Binding-site contacts:
Ligand atom O2P contacts residue GLY127 of chain 1.B at 4.3 Å.
Ligand atom C1' contacts residue SER202 of chain 1.B at 3.6 Å.
Ligand atom C2 contacts residue TYR233 of chain 1.B at 4.3 Å (hydrophobic).
Ligand atom P contacts residue GLY128 of chain 1.B at 4.0 Å.
Ligand atom P contacts residue HIS338 of chain 1.B at 3.6 Å.
Ligand atom P contacts residue SER202 of chain 1.B at 2.6 Å.
Ligand atom O3P contacts residue HIS338 of chain 1.B at 3.0 Å (h-bond).
Ligand atom C1 contacts residue ILE260 of chain 1.B at 4.5 Å (hydrophobic).
Ligand atom O1P contacts residue SER202 of chain 1.B at 2.9 Å.
Ligand atom O3P contacts residue TYR233 of chain 1.B at 3.9 Å.
Ligand atom C1' contacts residue HIS338 of chain 1.B at 3.5 Å.
Ligand atom C1' contacts residue GLY127 of chain 1.B at 4.0 Å.
Ligand atom P contacts residue GLY203 of chain 1.B at 3.6 Å.
Ligand atom C3 contacts residue PHE268 of chain 1.B at 3.9 Å (hydrophobic).
Ligand atom C5 contacts residue GLY127 of chain 1.B at 4.3 Å.
Ligand atom O2P contacts residue SER202 of chain 1.B at 3.4 Å.
Ligand atom O1P contacts residue GLY127 of chain 1.B at 2.8 Å (h-bond).
Ligand atom C4 contacts residue PHE268 of chain 1.B at 4.0 Å (hydrophobic).
Ligand atom C3 contacts residue ILE260 of chain 1.B at 4.3 Å (hydrophobic).
Ligand atom C1' contacts residue GLU201 of chain 1.B at 4.2 Å.
Ligand atom C1 contacts residue GLY128 of chain 1.B at 4.3 Å.
Ligand atom O3P contacts residue LEU310 of chain 1.B at 4.3 Å.
Ligand atom O1P contacts residue GLY126 of chain 1.B at 3.8 Å.
Ligand atom O2P contacts residue HIS338 of chain 1.B at 3.2 Å (h-bond).
Ligand atom C5 contacts residue ILE131 of chain 1.B at 4.4 Å (hydrophobic).
Ligand atom C6 contacts residue PHE72 of chain 1.B at 3.8 Å (hydrophobic).
Ligand atom C1 contacts residue TYR233 of chain 1.B at 3.8 Å (hydrophobic).
Ligand atom P contacts residue GLY127 of chain 1.B at 4.1 Å.
Ligand atom C4 contacts residue ILE260 of chain 1.B at 3.7 Å (hydrophobic).
Ligand atom O3P contacts residue SER202 of chain 1.B at 1.4 Å.
Ligand atom C2 contacts residue GLY128 of chain 1.B at 3.6 Å.
Ligand atom C1 contacts residue SER202 of chain 1.B at 4.0 Å.
Ligand atom O1P contacts residue GLY128 of chain 1.B at 2.9 Å (h-bond).
Ligand atom C4 contacts residue LEU264 of chain 1.B at 4.1 Å (hydrophobic).
Ligand atom C2 contacts residue GLY127 of chain 1.B at 4.3 Å.
Ligand atom O3P contacts residue VAL231 of chain 1.B at 4.3 Å.
Ligand atom O1P contacts residue GLY203 of chain 1.B at 2.9 Å (h-bond).
Ligand atom C5 contacts residue PHE268 of chain 1.B at 4.0 Å (hydrophobic).
Ligand atom O3P contacts residue GLY203 of chain 1.B at 3.2 Å (h-bond).
Ligand atom C3 contacts residue CYS265 of chain 1.B at 3.9 Å (hydrophobic).

The protein below binds the small molecule below.
Small molecule (SMILES): CCCCCC[P](=O)(O)OCC

Sequence of chain 1.B:
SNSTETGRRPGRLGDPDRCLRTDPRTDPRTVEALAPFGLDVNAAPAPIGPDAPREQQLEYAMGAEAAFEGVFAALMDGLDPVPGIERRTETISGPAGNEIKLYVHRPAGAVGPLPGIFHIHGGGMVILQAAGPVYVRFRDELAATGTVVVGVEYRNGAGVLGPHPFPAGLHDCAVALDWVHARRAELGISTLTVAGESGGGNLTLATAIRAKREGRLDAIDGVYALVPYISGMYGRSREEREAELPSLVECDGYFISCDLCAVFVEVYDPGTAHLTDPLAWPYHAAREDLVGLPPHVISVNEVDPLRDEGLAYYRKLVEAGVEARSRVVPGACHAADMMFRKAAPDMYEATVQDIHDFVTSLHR